Sequence of chain 3.E:
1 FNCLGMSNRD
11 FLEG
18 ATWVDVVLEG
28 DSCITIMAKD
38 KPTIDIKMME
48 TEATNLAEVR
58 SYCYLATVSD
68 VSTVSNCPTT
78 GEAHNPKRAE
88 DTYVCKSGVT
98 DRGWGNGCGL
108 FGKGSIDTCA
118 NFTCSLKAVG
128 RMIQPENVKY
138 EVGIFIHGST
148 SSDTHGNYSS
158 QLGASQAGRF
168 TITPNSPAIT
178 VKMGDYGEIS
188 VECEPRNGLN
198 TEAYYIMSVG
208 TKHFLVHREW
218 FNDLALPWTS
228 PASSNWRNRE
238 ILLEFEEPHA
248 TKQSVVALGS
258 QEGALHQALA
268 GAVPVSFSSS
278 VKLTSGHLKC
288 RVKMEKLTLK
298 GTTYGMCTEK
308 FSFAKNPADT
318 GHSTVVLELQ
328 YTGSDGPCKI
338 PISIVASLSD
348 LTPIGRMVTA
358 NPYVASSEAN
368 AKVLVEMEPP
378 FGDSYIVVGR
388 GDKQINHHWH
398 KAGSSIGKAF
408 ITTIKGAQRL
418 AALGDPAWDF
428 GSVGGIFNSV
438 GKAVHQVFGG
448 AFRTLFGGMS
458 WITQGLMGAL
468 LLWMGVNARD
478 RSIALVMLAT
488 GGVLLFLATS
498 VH

This small molecule binds to this protein.
Small molecule (SMILES): CC(=O)N[C@@H]1[C@@H](O)[C@H](O)[C@@H](CO)O[C@H]1O

Binding-site contacts:
Ligand atom O5 contacts residue THR120 of chain 3.E at 3.7 Å.
Ligand atom O6 contacts residue THR120 of chain 3.E at 3.5 Å (h-bond).
Ligand atom O5 contacts residue ASN118 of chain 3.E at 2.4 Å (h-bond).
Ligand atom C1 contacts residue ASN118 of chain 3.E at 1.4 Å.
Ligand atom C7 contacts residue TYR90 of chain 3.E at 4.2 Å (hydrophobic).
Ligand atom C4 contacts residue ASN118 of chain 3.E at 4.2 Å.
Ligand atom C7 contacts residue ASN118 of chain 3.E at 3.3 Å.
Ligand atom C3 contacts residue ASN118 of chain 3.E at 3.8 Å.
Ligand atom N2 contacts residue ASN118 of chain 3.E at 2.9 Å (h-bond).
Ligand atom C5 contacts residue ASN118 of chain 3.E at 3.6 Å.
Ligand atom C8 contacts residue ASN118 of chain 3.E at 4.3 Å.
Ligand atom O5 contacts residue SER66 of chain 3.E at 4.3 Å.
Ligand atom O6 contacts residue ASN118 of chain 3.E at 4.1 Å.
Ligand atom C7 contacts residue ASP67 of chain 3.E at 4.3 Å.
Ligand atom C8 contacts residue ASP67 of chain 3.E at 4.0 Å.
Ligand atom N2 contacts residue TYR90 of chain 3.E at 4.2 Å.
Ligand atom O7 contacts residue ASN118 of chain 3.E at 3.4 Å (h-bond).
Ligand atom C2 contacts residue ASN118 of chain 3.E at 2.5 Å.
Ligand atom O7 contacts residue SER66 of chain 3.E at 3.6 Å.
Ligand atom C6 contacts residue THR120 of chain 3.E at 4.0 Å.
Ligand atom O6 contacts residue PHE119 of chain 3.E at 3.2 Å (h-bond).
Ligand atom C5 contacts residue THR120 of chain 3.E at 4.5 Å.
Ligand atom O7 contacts residue ASP67 of chain 3.E at 4.3 Å.
Ligand atom C1 contacts residue SER66 of chain 3.E at 4.4 Å.
Ligand atom C8 contacts residue TYR90 of chain 3.E at 3.6 Å (hydrophobic).
Ligand atom O6 contacts residue THR89 of chain 3.E at 3.8 Å.